Binding-site contacts:
Ligand atom C1 contacts residue ASN1072 of chain 1.K at 1.5 Å.
Ligand atom C3 contacts residue ASN1072 of chain 1.K at 3.8 Å.
Ligand atom C5 contacts residue ALA704 of chain 1.K at 4.0 Å (hydrophobic).
Ligand atom C8 contacts residue GLU1070 of chain 1.K at 3.5 Å.
Ligand atom C7 contacts residue ASN1072 of chain 1.K at 3.5 Å.
Ligand atom C5 contacts residue ASN1072 of chain 1.K at 3.7 Å.
Ligand atom C6 contacts residue ALA704 of chain 1.K at 4.4 Å (hydrophobic).
Ligand atom N2 contacts residue ASN1072 of chain 1.K at 2.7 Å (h-bond).
Ligand atom C4 contacts residue ASN1072 of chain 1.K at 4.3 Å.
Ligand atom C8 contacts residue LYS1071 of chain 1.K at 3.9 Å.
Ligand atom C2 contacts residue ASN1072 of chain 1.K at 2.5 Å.
Ligand atom O6 contacts residue ALA704 of chain 1.K at 3.7 Å.
Ligand atom O5 contacts residue ASN1072 of chain 1.K at 2.4 Å (h-bond).
Ligand atom C1 contacts residue GLN893 of chain 1.F at 4.4 Å.
Ligand atom O7 contacts residue ASN1072 of chain 1.K at 4.0 Å.
Ligand atom C8 contacts residue ASN1072 of chain 1.K at 4.0 Å.

Sequence of chain 1.F:
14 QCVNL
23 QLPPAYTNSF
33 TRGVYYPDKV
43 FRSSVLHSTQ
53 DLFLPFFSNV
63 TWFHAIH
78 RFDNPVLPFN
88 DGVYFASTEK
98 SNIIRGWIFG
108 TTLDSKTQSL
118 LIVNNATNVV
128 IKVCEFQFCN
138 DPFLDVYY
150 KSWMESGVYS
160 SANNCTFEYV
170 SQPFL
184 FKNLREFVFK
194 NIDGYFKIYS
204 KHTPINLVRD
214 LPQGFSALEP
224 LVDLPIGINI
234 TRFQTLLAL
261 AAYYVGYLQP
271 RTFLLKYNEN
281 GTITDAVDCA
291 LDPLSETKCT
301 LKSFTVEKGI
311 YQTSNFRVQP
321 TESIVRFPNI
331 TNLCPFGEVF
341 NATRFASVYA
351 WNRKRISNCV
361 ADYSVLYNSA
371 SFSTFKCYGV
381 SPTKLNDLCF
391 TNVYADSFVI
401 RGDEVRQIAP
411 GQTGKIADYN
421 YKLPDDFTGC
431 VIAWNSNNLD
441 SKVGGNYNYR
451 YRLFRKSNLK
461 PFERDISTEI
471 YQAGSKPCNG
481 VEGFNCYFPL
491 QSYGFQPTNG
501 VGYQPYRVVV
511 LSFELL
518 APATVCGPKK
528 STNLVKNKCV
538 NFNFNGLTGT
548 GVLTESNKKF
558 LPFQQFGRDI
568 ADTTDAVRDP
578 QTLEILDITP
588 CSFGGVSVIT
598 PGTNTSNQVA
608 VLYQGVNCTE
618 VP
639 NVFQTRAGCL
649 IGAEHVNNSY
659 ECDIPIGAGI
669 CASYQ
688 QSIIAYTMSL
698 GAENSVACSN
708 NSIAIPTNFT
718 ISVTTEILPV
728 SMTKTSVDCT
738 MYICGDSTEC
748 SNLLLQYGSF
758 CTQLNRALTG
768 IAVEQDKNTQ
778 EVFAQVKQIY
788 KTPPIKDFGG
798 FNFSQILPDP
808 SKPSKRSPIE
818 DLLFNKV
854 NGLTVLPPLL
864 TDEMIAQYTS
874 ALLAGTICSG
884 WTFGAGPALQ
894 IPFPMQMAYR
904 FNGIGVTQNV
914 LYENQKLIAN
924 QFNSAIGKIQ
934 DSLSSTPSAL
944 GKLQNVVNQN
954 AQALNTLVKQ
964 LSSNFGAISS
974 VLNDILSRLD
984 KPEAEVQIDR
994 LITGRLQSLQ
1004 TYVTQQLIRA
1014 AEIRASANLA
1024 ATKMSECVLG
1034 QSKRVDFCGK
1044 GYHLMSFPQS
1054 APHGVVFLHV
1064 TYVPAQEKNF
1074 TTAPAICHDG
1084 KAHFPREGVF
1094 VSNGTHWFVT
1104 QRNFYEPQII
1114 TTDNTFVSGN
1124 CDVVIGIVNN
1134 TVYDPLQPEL

The small molecule below binds the protein below.
Small molecule (SMILES): CC(=O)N[C@@H]1[C@@H](O)[C@H](O)[C@@H](CO)O[C@H]1O

Sequence of chain 1.K:
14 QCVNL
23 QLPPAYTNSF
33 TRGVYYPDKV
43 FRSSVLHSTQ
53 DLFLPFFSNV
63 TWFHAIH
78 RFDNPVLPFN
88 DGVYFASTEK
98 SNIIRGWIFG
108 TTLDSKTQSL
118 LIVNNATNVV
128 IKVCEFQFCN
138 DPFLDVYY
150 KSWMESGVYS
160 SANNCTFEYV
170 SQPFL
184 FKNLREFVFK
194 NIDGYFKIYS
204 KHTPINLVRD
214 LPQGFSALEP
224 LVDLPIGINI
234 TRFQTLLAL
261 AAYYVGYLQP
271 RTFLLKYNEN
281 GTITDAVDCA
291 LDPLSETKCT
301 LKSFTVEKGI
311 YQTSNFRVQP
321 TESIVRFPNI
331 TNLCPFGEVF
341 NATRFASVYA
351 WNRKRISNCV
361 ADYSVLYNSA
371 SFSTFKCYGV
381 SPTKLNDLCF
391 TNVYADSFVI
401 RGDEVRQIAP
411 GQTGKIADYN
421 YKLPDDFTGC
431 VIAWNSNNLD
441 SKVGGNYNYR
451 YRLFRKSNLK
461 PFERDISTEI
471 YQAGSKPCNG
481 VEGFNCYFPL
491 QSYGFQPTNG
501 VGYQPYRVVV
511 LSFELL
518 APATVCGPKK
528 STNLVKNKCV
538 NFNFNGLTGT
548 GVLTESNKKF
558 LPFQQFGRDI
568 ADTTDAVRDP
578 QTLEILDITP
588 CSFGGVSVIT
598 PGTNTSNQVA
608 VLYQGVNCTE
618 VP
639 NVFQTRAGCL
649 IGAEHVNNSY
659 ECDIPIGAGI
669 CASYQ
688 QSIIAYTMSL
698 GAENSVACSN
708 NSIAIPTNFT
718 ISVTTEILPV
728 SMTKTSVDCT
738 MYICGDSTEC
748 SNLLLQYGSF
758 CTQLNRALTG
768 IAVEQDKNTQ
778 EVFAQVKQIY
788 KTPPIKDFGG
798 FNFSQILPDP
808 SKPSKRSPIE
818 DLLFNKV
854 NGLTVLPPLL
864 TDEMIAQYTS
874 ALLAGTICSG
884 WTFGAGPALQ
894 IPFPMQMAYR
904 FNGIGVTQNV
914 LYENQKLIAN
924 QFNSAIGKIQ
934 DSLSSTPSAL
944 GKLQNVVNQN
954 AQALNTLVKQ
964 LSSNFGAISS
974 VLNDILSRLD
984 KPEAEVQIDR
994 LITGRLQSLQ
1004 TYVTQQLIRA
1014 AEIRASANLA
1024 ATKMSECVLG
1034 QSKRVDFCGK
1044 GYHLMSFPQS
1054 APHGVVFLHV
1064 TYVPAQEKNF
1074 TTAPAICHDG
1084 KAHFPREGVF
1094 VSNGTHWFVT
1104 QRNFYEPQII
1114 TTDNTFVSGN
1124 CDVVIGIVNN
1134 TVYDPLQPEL